This protein binds this small molecule.
Small molecule (SMILES): CN1CCC2(CC1)CN(c1ncnc3[nH]c(Cl)c(-c4cccc(C#N)c4)c13)CCO2

Binding-site contacts:
Ligand atom C11 contacts residue ASP125 of chain 1.B at 3.2 Å.
Ligand atom C2 contacts residue LEU168 of chain 1.B at 3.6 Å (hydrophobic).
Ligand atom N5 contacts residue ALA68 of chain 1.B at 3.5 Å.
Ligand atom CL1 contacts residue VAL99 of chain 1.B at 3.9 Å.
Ligand atom N4 contacts residue ASP125 of chain 1.B at 2.9 Å (salt-bridge).
Ligand atom C15 contacts residue GLU116 of chain 1.B at 3.8 Å.
Ligand atom C12 contacts residue LEU47 of chain 1.B at 3.4 Å (hydrophobic).
Ligand atom O1 contacts residue LEU47 of chain 1.B at 3.8 Å.
Ligand atom N2 contacts residue CYS118 of chain 1.B at 3.0 Å (h-bond).
Ligand atom C3 contacts residue LEU168 of chain 1.B at 3.6 Å (hydrophobic).
Ligand atom C10 contacts residue ASP125 of chain 1.B at 3.6 Å.
Ligand atom C21 contacts residue LEU168 of chain 1.B at 3.8 Å (hydrophobic).
Ligand atom N1 contacts residue LEU47 of chain 1.B at 3.8 Å.
Ligand atom C6 contacts residue GLY49 of chain 1.B at 3.8 Å.
Ligand atom C1 contacts residue PHE117 of chain 1.B at 3.9 Å (hydrophobic).
Ligand atom N2 contacts residue PHE117 of chain 1.B at 3.7 Å.
Ligand atom C10 contacts residue ALA165 of chain 1.B at 3.8 Å (hydrophobic).
Ligand atom C9 contacts residue ASP125 of chain 1.B at 3.5 Å.
Ligand atom C2 contacts residue GLU116 of chain 1.B at 3.8 Å.
Ligand atom N4 contacts residue SER122 of chain 1.B at 3.9 Å.
Ligand atom N6 contacts residue LYS70 of chain 1.B at 3.1 Å (salt-bridge).
Ligand atom N6 contacts residue ASP179 of chain 1.B at 3.5 Å (salt-bridge).
Ligand atom CL1 contacts residue MET115 of chain 1.B at 3.5 Å.
Ligand atom C22 contacts residue ASP179 of chain 1.B at 3.7 Å.
Ligand atom N5 contacts residue LEU168 of chain 1.B at 3.6 Å.
Ligand atom C19 contacts residue ASP179 of chain 1.B at 3.5 Å.
Ligand atom C5 contacts residue VAL55 of chain 1.B at 3.6 Å (hydrophobic).
Ligand atom C14 contacts residue LEU168 of chain 1.B at 3.5 Å (hydrophobic).
Ligand atom C13 contacts residue ASP125 of chain 1.B at 3.4 Å.
Ligand atom C2 contacts residue ALA68 of chain 1.B at 3.9 Å (hydrophobic).
Ligand atom C17 contacts residue VAL55 of chain 1.B at 3.8 Å (hydrophobic).
Ligand atom C15 contacts residue LEU168 of chain 1.B at 3.5 Å (hydrophobic).
Ligand atom CL1 contacts residue GLU116 of chain 1.B at 3.7 Å.
Ligand atom C1 contacts residue LEU47 of chain 1.B at 3.8 Å (hydrophobic).
Ligand atom C2 contacts residue CYS118 of chain 1.B at 4.0 Å (hydrophobic).
Ligand atom O1 contacts residue GLY48 of chain 1.B at 3.5 Å.
Ligand atom C1 contacts residue CYS118 of chain 1.B at 3.1 Å (hydrophobic).
Ligand atom C12 contacts residue ASP125 of chain 1.B at 3.4 Å.
Ligand atom N5 contacts residue GLU116 of chain 1.B at 2.8 Å (salt-bridge).
Ligand atom C13 contacts residue GLN124 of chain 1.B at 3.6 Å.

Sequence of chain 1.B:
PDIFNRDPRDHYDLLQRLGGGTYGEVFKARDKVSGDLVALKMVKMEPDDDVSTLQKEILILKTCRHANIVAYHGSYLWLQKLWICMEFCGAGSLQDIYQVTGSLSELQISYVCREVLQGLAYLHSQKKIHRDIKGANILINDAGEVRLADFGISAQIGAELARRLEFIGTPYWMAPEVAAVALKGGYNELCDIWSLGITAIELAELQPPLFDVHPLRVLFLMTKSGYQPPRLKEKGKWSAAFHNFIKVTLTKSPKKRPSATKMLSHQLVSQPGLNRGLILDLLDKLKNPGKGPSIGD